Sequence of chain 5.A:
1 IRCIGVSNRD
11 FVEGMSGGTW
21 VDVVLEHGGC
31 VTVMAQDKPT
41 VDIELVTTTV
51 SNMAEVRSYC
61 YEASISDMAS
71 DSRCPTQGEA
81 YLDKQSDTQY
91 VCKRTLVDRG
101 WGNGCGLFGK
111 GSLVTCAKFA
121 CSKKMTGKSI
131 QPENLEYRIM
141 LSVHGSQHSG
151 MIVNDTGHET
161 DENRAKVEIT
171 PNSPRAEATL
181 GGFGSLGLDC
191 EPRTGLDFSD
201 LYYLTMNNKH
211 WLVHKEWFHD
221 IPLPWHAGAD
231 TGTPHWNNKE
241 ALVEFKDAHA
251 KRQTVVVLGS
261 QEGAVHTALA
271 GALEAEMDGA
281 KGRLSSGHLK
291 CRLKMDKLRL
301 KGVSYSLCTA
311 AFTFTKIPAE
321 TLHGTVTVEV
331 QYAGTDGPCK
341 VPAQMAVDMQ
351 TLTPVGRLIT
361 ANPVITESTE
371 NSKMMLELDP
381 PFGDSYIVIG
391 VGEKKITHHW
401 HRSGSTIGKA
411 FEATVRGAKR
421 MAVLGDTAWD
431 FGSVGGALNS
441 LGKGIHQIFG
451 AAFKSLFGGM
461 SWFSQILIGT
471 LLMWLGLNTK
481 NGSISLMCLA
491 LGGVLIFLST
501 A

A small-molecule ligand and the protein it binds are described below.
Small molecule (SMILES): CC(=O)N[C@H]1[C@H](O[C@H]2[C@H](O)[C@@H](NC(C)=O)CO[C@@H]2CO)O[C@H](CO)[C@@H](O)[C@@H]1O

Binding-site contacts:
Ligand atom C8 contacts residue ASN154 of chain 5.A at 3.9 Å.
Ligand atom O7 contacts residue ASN154 of chain 5.A at 3.3 Å (h-bond).
Ligand atom C3 contacts residue THR156 of chain 5.A at 4.0 Å.
Ligand atom C1 contacts residue MET151 of chain 5.A at 4.4 Å (hydrophobic).
Ligand atom C7 contacts residue ASN154 of chain 5.A at 3.5 Å.
Ligand atom O5 contacts residue ASN154 of chain 5.A at 4.0 Å.
Ligand atom O5 contacts residue THR156 of chain 5.A at 4.2 Å.
Ligand atom C7 contacts residue GLY150 of chain 5.A at 4.3 Å.
Ligand atom N2 contacts residue THR156 of chain 5.A at 3.8 Å.
Ligand atom C2 contacts residue ASN154 of chain 5.A at 4.0 Å.
Ligand atom N2 contacts residue ASN154 of chain 5.A at 3.8 Å.
Ligand atom C2 contacts residue THR156 of chain 5.A at 3.9 Å.
Ligand atom C1 contacts residue THR156 of chain 5.A at 3.4 Å.
Ligand atom C1 contacts residue ASN154 of chain 5.A at 3.0 Å.
Ligand atom O7 contacts residue GLY150 of chain 5.A at 3.4 Å (h-bond).
Ligand atom C5 contacts residue THR156 of chain 5.A at 4.3 Å.